This small molecule binds to this protein.
Small molecule (SMILES): OC[C@H]1O[C@@H](O)[C@H](O)[C@@H](O)[C@H]1O

Sequence of chain 1.A:
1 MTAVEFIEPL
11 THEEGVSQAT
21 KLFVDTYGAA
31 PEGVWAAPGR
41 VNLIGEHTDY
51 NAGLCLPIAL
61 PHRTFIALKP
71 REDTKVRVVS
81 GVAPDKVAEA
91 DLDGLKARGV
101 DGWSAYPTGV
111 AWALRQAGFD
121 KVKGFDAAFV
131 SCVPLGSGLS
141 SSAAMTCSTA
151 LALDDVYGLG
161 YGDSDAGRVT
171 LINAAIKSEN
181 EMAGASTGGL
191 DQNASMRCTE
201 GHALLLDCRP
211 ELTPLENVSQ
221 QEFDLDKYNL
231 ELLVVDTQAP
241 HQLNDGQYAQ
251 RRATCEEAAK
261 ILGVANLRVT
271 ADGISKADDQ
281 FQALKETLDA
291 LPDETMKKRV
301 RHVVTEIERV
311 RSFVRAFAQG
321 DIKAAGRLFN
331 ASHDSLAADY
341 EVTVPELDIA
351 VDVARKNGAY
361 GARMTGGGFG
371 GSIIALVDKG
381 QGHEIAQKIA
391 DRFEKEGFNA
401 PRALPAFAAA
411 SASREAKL

Binding-site contacts:
Ligand atom O6 contacts residue GLA1 of chain 1.EA at 0.1 Å (h-bond).
Ligand atom C6 contacts residue GLU46 of chain 1.A at 3.6 Å.
Ligand atom O3 contacts residue THR187 of chain 1.A at 3.9 Å.
Ligand atom C2 contacts residue TYR248 of chain 1.A at 3.5 Å (hydrophobic).
Ligand atom C3 contacts residue ASP49 of chain 1.A at 3.4 Å.
Ligand atom O2 contacts residue THR187 of chain 1.A at 3.3 Å (h-bond).
Ligand atom C6 contacts residue HIS47 of chain 1.A at 3.4 Å.
Ligand atom O6 contacts residue HIS47 of chain 1.A at 2.7 Å (h-bond).
Ligand atom O1 contacts residue GLA1 of chain 1.EA at 1.3 Å.
Ligand atom O3 contacts residue TYR248 of chain 1.A at 3.6 Å.
Ligand atom C3 contacts residue TYR248 of chain 1.A at 3.9 Å (hydrophobic).
Ligand atom O4 contacts residue TYR50 of chain 1.A at 3.6 Å.
Ligand atom O1 contacts residue PEG1 of chain 1.H at 2.7 Å.
Ligand atom O4 contacts residue TYR248 of chain 1.A at 2.7 Å (h-bond).
Ligand atom O1 contacts residue TYR248 of chain 1.A at 3.9 Å.
Ligand atom O4 contacts residue GLA1 of chain 1.EA at 0.1 Å (h-bond).
Ligand atom O3 contacts residue ASP49 of chain 1.A at 2.5 Å (salt-bridge).
Ligand atom O2 contacts residue GLA1 of chain 1.EA at 0.1 Å (h-bond).
Ligand atom O6 contacts residue LEU190 of chain 1.A at 3.7 Å.
Ligand atom O2 contacts residue PEG1 of chain 1.H at 3.0 Å (h-bond).
Ligand atom C6 contacts residue GLA1 of chain 1.EA at 0.1 Å.
Ligand atom C3 contacts residue ASP191 of chain 1.A at 3.8 Å.
Ligand atom C3 contacts residue GLA1 of chain 1.EA at 0.1 Å.
Ligand atom O3 contacts residue GLA1 of chain 1.EA at 0.1 Å (h-bond).
Ligand atom O3 contacts residue GLY188 of chain 1.A at 2.9 Å (h-bond).
Ligand atom C2 contacts residue ASP191 of chain 1.A at 3.8 Å.
Ligand atom O3 contacts residue GLY189 of chain 1.A at 3.5 Å (h-bond).
Ligand atom C1 contacts residue GLA1 of chain 1.EA at 0.2 Å.
Ligand atom O2 contacts residue ASP191 of chain 1.A at 2.9 Å (salt-bridge).
Ligand atom O4 contacts residue ASP49 of chain 1.A at 2.6 Å (salt-bridge).
Ligand atom C4 contacts residue ASP49 of chain 1.A at 3.3 Å.
Ligand atom O5 contacts residue TYR248 of chain 1.A at 3.4 Å.
Ligand atom O5 contacts residue GLA1 of chain 1.EA at 0.1 Å (h-bond).
Ligand atom O5 contacts residue GLY367 of chain 1.A at 3.3 Å.
Ligand atom C5 contacts residue GLA1 of chain 1.EA at 0.1 Å.
Ligand atom C2 contacts residue GLA1 of chain 1.EA at 0.1 Å.
Ligand atom O6 contacts residue GLU46 of chain 1.A at 2.8 Å (salt-bridge).
Ligand atom C4 contacts residue GLA1 of chain 1.EA at 0.0 Å.
Ligand atom O1 contacts residue GLY367 of chain 1.A at 3.6 Å.
Ligand atom C4 contacts residue TYR248 of chain 1.A at 3.8 Å (hydrophobic).